Sequence of chain 6.A:
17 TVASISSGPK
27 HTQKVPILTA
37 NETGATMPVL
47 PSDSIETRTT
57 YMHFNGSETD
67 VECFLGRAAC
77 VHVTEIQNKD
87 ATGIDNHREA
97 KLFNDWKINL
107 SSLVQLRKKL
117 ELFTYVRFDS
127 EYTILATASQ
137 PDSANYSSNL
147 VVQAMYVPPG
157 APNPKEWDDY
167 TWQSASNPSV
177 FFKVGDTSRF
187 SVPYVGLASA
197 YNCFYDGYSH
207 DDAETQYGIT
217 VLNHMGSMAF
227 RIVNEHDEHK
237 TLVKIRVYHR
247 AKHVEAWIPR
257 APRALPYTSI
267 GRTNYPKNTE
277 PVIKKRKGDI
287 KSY

Binding-site contacts:
Ligand atom C31 contacts residue ASN219 of chain 6.A at 3.3 Å.
Ligand atom C1B contacts residue TYR128 of chain 6.A at 3.6 Å (hydrophobic).
Ligand atom C1B contacts residue VAL188 of chain 6.A at 3.8 Å (hydrophobic).
Ligand atom C5B contacts residue MET224 of chain 6.A at 3.8 Å (hydrophobic).
Ligand atom O1A contacts residue PHE186 of chain 6.A at 3.0 Å.
Ligand atom C1B contacts residue ILE104 of chain 6.A at 4.0 Å (hydrophobic).
Ligand atom C3B contacts residue VAL188 of chain 6.A at 3.8 Å (hydrophobic).
Ligand atom C6B contacts residue TYR128 of chain 6.A at 3.3 Å (hydrophobic).
Ligand atom N3A contacts residue ALA24 of chain 6.C at 3.8 Å.
Ligand atom N2 contacts residue LEU106 of chain 6.A at 3.8 Å.
Ligand atom C3 contacts residue ASN219 of chain 6.A at 4.0 Å.
Ligand atom C5 contacts residue LEU106 of chain 6.A at 3.8 Å (hydrophobic).
Ligand atom C5A contacts residue PHE186 of chain 6.A at 3.5 Å (hydrophobic).
Ligand atom N3A contacts residue TYR152 of chain 6.A at 3.5 Å.
Ligand atom C4 contacts residue LEU106 of chain 6.A at 3.9 Å (hydrophobic).
Ligand atom O1 contacts residue MET221 of chain 6.A at 3.9 Å.
Ligand atom C2C contacts residue TYR197 of chain 6.A at 3.7 Å (hydrophobic).
Ligand atom C6B contacts residue ILE104 of chain 6.A at 3.6 Å (hydrophobic).
Ligand atom C2A contacts residue PHE186 of chain 6.A at 3.3 Å (hydrophobic).
Ligand atom C1C contacts residue TYR128 of chain 6.A at 3.7 Å (hydrophobic).
Ligand atom C5A contacts residue VAL176 of chain 6.A at 3.6 Å (hydrophobic).
Ligand atom C4 contacts residue TYR197 of chain 6.A at 3.8 Å (hydrophobic).
Ligand atom C2B contacts residue VAL188 of chain 6.A at 3.5 Å (hydrophobic).
Ligand atom C4B contacts residue PHE186 of chain 6.A at 3.6 Å (hydrophobic).
Ligand atom C5C contacts residue VAL191 of chain 6.A at 3.8 Å (hydrophobic).
Ligand atom C3B contacts residue TYR152 of chain 6.A at 3.7 Å (hydrophobic).
Ligand atom O1B contacts residue ILE104 of chain 6.A at 3.9 Å.
Ligand atom C3C contacts residue TYR128 of chain 6.A at 3.4 Å (hydrophobic).
Ligand atom C5B contacts residue PHE186 of chain 6.A at 3.9 Å (hydrophobic).
Ligand atom O1B contacts residue TYR128 of chain 6.A at 3.4 Å (h-bond).
Ligand atom C4B contacts residue TYR152 of chain 6.A at 3.8 Å (hydrophobic).
Ligand atom N3A contacts residue PRO174 of chain 6.A at 3.7 Å.
Ligand atom N2 contacts residue ASN219 of chain 6.A at 3.8 Å.
Ligand atom C2A contacts residue TYR152 of chain 6.A at 3.6 Å (hydrophobic).
Ligand atom C1C contacts residue LEU106 of chain 6.A at 3.8 Å (hydrophobic).
Ligand atom C4C contacts residue VAL191 of chain 6.A at 3.0 Å (hydrophobic).
Ligand atom N3A contacts residue PHE186 of chain 6.A at 4.0 Å.
Ligand atom O1 contacts residue LEU106 of chain 6.A at 3.7 Å.
Ligand atom C4C contacts residue VAL188 of chain 6.A at 3.7 Å (hydrophobic).
Ligand atom C4A contacts residue PRO174 of chain 6.A at 3.1 Å (hydrophobic).

Sequence of chain 6.C:
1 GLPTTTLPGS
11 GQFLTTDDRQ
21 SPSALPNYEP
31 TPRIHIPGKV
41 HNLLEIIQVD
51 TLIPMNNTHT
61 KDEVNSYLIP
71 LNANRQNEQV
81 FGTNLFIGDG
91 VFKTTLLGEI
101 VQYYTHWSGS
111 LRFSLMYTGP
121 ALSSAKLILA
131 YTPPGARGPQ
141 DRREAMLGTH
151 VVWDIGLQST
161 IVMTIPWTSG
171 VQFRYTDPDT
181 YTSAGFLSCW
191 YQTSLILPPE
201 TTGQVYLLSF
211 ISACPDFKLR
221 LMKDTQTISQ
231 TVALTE

The small molecule below binds the protein below.
Small molecule (SMILES): Cc1cc(CCCCCOc2ccc(C3=NCCO3)cc2)on1